A small-molecule ligand and the protein it binds are described below.
Small molecule (SMILES): OC[C@H]1O[C@@H](O)[C@@H](O)[C@@H](O)[C@@H]1O

Sequence of chain 9.F:
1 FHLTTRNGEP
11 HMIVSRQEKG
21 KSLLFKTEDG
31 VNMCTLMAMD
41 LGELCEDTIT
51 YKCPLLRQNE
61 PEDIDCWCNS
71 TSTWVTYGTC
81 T

Binding-site contacts:
Ligand atom C3 contacts residue BMA1 of chain 9.BA at 2.5 Å.
Ligand atom O3 contacts residue BMA1 of chain 9.BA at 1.1 Å.
Ligand atom C5 contacts residue NAG1 of chain 9.Z at 3.8 Å.
Ligand atom O2 contacts residue NAG1 of chain 9.Z at 3.4 Å (h-bond).
Ligand atom C2 contacts residue NAG1 of chain 9.Z at 2.9 Å.
Ligand atom C4 contacts residue BMA1 of chain 9.BA at 3.6 Å.
Ligand atom O6 contacts residue NAG1 of chain 9.Z at 4.5 Å.
Ligand atom O5 contacts residue NAG1 of chain 9.Z at 2.5 Å (h-bond).
Ligand atom C3 contacts residue NAG1 of chain 9.Z at 4.1 Å.
Ligand atom C2 contacts residue HIS2 of chain 9.F at 4.5 Å.
Ligand atom C2 contacts residue BMA1 of chain 9.BA at 3.2 Å.
Ligand atom C1 contacts residue NAG1 of chain 9.Z at 1.7 Å.
Ligand atom O2 contacts residue HIS2 of chain 9.F at 3.4 Å (h-bond).
Ligand atom O4 contacts residue BMA1 of chain 9.BA at 4.0 Å.
Ligand atom O2 contacts residue BMA1 of chain 9.BA at 3.0 Å (h-bond).